This small molecule binds to this protein.
Small molecule (SMILES): N#C[Fe](=C=O)C#N

Binding-site contacts:
Ligand atom C1 contacts residue CYS576 of chain 1.D at 3.6 Å (hydrophobic).
Ligand atom C3 contacts residue VAL530 of chain 1.D at 3.4 Å (hydrophobic).
Ligand atom C3 contacts residue VAL82 of chain 1.D at 3.8 Å (hydrophobic).
Ligand atom C2 contacts residue CYS79 of chain 1.D at 3.1 Å (hydrophobic).
Ligand atom N1 contacts residue ARG509 of chain 1.D at 3.7 Å.
Ligand atom FE contacts residue CYS79 of chain 1.D at 2.3 Å.
Ligand atom N1 contacts residue THR532 of chain 1.D at 2.8 Å (h-bond).
Ligand atom O3 contacts residue CYS579 of chain 1.D at 3.9 Å.
Ligand atom O3 contacts residue VAL530 of chain 1.D at 3.3 Å.
Ligand atom C1 contacts residue CYS579 of chain 1.D at 3.0 Å (hydrophobic).
Ligand atom C3 contacts residue CYS579 of chain 1.D at 3.0 Å (hydrophobic).
Ligand atom N2 contacts residue PRO508 of chain 1.D at 3.2 Å.
Ligand atom C2 contacts residue ARG509 of chain 1.D at 3.4 Å.
Ligand atom O3 contacts residue LEU512 of chain 1.D at 3.6 Å.
Ligand atom C3 contacts residue HIS83 of chain 1.D at 3.5 Å.
Ligand atom N1 contacts residue PRO531 of chain 1.D at 3.5 Å.
Ligand atom O3 contacts residue HIS83 of chain 1.D at 3.4 Å (h-bond).
Ligand atom FE contacts residue CYS576 of chain 1.D at 4.1 Å.
Ligand atom N2 contacts residue ARG509 of chain 1.D at 2.9 Å (salt-bridge).
Ligand atom C2 contacts residue NI1 of chain 1.BA at 3.7 Å.
Ligand atom N2 contacts residue CYS79 of chain 1.D at 3.5 Å.
Ligand atom C2 contacts residue ALA507 of chain 1.D at 3.6 Å (hydrophobic).
Ligand atom O3 contacts residue CYS79 of chain 1.D at 4.0 Å.
Ligand atom FE contacts residue NI1 of chain 1.BA at 2.6 Å.
Ligand atom N1 contacts residue VAL530 of chain 1.D at 3.8 Å.
Ligand atom C1 contacts residue THR532 of chain 1.D at 3.8 Å.
Ligand atom C3 contacts residue ALA507 of chain 1.D at 3.7 Å (hydrophobic).
Ligand atom C1 contacts residue VAL530 of chain 1.D at 3.7 Å (hydrophobic).
Ligand atom N1 contacts residue CYS579 of chain 1.D at 3.4 Å.
Ligand atom C1 contacts residue ARG509 of chain 1.D at 3.7 Å.
Ligand atom O3 contacts residue ALA507 of chain 1.D at 3.4 Å.
Ligand atom C1 contacts residue PRO531 of chain 1.D at 3.7 Å (hydrophobic).
Ligand atom O3 contacts residue VAL82 of chain 1.D at 3.6 Å.
Ligand atom FE contacts residue CYS579 of chain 1.D at 2.3 Å.
Ligand atom C3 contacts residue PRO531 of chain 1.D at 3.8 Å (hydrophobic).
Ligand atom N2 contacts residue ALA507 of chain 1.D at 3.3 Å.
Ligand atom C1 contacts residue NI1 of chain 1.BA at 3.6 Å.
Ligand atom N1 contacts residue CYS576 of chain 1.D at 3.7 Å.
Ligand atom C3 contacts residue CYS79 of chain 1.D at 3.1 Å (hydrophobic).
Ligand atom O3 contacts residue PRO531 of chain 1.D at 3.4 Å.

Sequence of chain 1.D:
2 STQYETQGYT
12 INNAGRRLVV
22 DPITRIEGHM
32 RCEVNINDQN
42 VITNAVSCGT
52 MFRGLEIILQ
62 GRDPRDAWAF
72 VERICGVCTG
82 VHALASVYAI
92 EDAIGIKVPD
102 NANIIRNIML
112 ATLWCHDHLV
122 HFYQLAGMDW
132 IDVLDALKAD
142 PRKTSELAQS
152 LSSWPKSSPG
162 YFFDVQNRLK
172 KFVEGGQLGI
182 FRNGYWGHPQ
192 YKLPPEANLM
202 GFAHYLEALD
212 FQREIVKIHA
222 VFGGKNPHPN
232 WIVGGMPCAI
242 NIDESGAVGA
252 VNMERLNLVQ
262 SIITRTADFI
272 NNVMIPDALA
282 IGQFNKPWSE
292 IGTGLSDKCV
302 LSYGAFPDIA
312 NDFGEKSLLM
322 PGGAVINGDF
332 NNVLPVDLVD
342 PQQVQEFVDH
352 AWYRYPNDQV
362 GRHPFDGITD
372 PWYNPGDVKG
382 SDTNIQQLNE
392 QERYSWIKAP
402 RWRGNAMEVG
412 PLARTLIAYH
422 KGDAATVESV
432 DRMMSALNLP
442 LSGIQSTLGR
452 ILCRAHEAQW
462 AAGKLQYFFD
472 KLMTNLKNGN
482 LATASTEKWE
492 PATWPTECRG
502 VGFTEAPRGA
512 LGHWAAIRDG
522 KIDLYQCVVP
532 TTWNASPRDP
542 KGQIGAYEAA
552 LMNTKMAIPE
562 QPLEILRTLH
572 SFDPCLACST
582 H